Sequence of chain 3.A:
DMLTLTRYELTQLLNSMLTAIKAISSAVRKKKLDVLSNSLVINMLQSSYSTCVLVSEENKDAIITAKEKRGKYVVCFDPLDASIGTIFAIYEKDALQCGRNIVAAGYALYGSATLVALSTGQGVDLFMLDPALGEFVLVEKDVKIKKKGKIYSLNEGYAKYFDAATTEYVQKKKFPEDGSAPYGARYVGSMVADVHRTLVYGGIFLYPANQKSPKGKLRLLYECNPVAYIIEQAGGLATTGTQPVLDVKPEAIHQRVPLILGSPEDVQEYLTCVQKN

Binding-site contacts:
Ligand atom O5P contacts residue TYR264 of chain 3.A at 2.7 Å (h-bond).
Ligand atom O2P contacts residue LYS274 of chain 3.A at 3.9 Å.
Ligand atom O6 contacts residue LYS274 of chain 3.A at 3.7 Å.
Ligand atom O1P contacts residue LEU275 of chain 3.A at 3.9 Å.
Ligand atom P2 contacts residue ASN212 of chain 3.A at 3.8 Å.
Ligand atom O6 contacts residue TYR244 of chain 3.A at 3.2 Å (h-bond).
Ligand atom O3P contacts residue GLU280 of chain 3.A at 3.0 Å (salt-bridge).
Ligand atom C3 contacts residue ASP121 of chain 3.A at 3.9 Å.
Ligand atom O3P contacts residue ASP118 of chain 3.A at 3.8 Å.
Ligand atom O4P contacts residue TYR215 of chain 3.A at 3.8 Å.
Ligand atom P1 contacts residue GLU280 of chain 3.A at 3.6 Å.
Ligand atom O2 contacts residue GLY246 of chain 3.A at 3.7 Å.
Ligand atom O4P contacts residue TYR264 of chain 3.A at 3.8 Å.
Ligand atom O5P contacts residue TYR215 of chain 3.A at 2.9 Å (h-bond).
Ligand atom C4 contacts residue MET248 of chain 3.A at 3.6 Å (hydrophobic).
Ligand atom O3 contacts residue GLY246 of chain 3.A at 3.8 Å.
Ligand atom C5 contacts residue LYS274 of chain 3.A at 3.4 Å.
Ligand atom O4P contacts residue ASN212 of chain 3.A at 2.8 Å (h-bond).
Ligand atom P2 contacts residue TYR264 of chain 3.A at 3.7 Å.
Ligand atom O6P contacts residue ASN212 of chain 3.A at 3.9 Å.
Ligand atom P2 contacts residue TYR244 of chain 3.A at 3.5 Å.
Ligand atom C6 contacts residue GLY246 of chain 3.A at 3.5 Å.
Ligand atom O1P contacts residue GLU280 of chain 3.A at 3.1 Å (salt-bridge).
Ligand atom O3 contacts residue ASP121 of chain 3.A at 3.1 Å (salt-bridge).
Ligand atom C6 contacts residue LYS274 of chain 3.A at 3.2 Å.
Ligand atom P2 contacts residue ARG243 of chain 2.A at 3.7 Å.
Ligand atom O1 contacts residue LYS274 of chain 3.A at 3.6 Å.
Ligand atom O3 contacts residue SER247 of chain 3.A at 3.4 Å.
Ligand atom O4 contacts residue LEU275 of chain 3.A at 3.9 Å.
Ligand atom C3 contacts residue MET248 of chain 3.A at 3.5 Å (hydrophobic).
Ligand atom C4 contacts residue GLY246 of chain 3.A at 3.3 Å.
Ligand atom O5 contacts residue LYS274 of chain 3.A at 2.8 Å (salt-bridge).
Ligand atom C1 contacts residue GLU280 of chain 3.A at 3.9 Å.
Ligand atom O5P contacts residue LYS274 of chain 3.A at 3.7 Å.
Ligand atom C1 contacts residue ASP121 of chain 3.A at 3.7 Å.
Ligand atom O6 contacts residue TYR264 of chain 3.A at 3.1 Å.
Ligand atom O4 contacts residue MET248 of chain 3.A at 3.3 Å.
Ligand atom O4P contacts residue TYR244 of chain 3.A at 2.6 Å (h-bond).
Ligand atom O3 contacts residue MET248 of chain 3.A at 2.6 Å (h-bond).
Ligand atom O6P contacts residue ARG243 of chain 2.A at 2.4 Å (salt-bridge).

A protein and the small-molecule ligand that binds it are described below.
Small molecule (SMILES): O=P(O)(O)OC[C@H]1O[C@](O)(COP(=O)(O)O)[C@@H](O)[C@@H]1O

Sequence of chain 2.A:
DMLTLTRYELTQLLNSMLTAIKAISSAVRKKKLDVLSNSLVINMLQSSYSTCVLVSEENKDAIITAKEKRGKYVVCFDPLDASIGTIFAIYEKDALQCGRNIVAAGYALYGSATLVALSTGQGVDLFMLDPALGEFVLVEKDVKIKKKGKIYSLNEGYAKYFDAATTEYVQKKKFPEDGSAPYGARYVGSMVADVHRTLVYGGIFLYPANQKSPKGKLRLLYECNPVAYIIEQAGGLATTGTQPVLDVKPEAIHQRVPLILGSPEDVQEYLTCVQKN